The small molecule below binds the protein below.
Small molecule (SMILES): CC(=O)N[C@H]1[C@H](O[C@H]2[C@H](O)[C@@H](NC(C)=O)CO[C@@H]2CO)O[C@H](CO)[C@@H](O)[C@@H]1O

Binding-site contacts:
Ligand atom O5 contacts residue TYR545 of chain 1.A at 3.1 Å.
Ligand atom C1 contacts residue ASN562 of chain 1.A at 1.4 Å.
Ligand atom O7 contacts residue ASN562 of chain 1.A at 4.0 Å.
Ligand atom C2 contacts residue SER544 of chain 1.A at 4.4 Å.
Ligand atom O7 contacts residue LEU546 of chain 1.A at 3.9 Å.
Ligand atom C1 contacts residue SER544 of chain 1.A at 4.3 Å.
Ligand atom C7 contacts residue GLY547 of chain 1.A at 4.0 Å.
Ligand atom C5 contacts residue TYR545 of chain 1.A at 4.3 Å (hydrophobic).
Ligand atom O7 contacts residue TYR545 of chain 1.A at 3.0 Å (h-bond).
Ligand atom O6 contacts residue TYR545 of chain 1.A at 3.4 Å (h-bond).
Ligand atom C3 contacts residue SER544 of chain 1.A at 4.5 Å.
Ligand atom O7 contacts residue LEU551 of chain 1.A at 4.1 Å.
Ligand atom O5 contacts residue SER544 of chain 1.A at 4.2 Å.
Ligand atom C5 contacts residue SER544 of chain 1.A at 4.3 Å.
Ligand atom C6 contacts residue SER544 of chain 1.A at 4.2 Å.
Ligand atom C4 contacts residue SER544 of chain 1.A at 3.7 Å.
Ligand atom C7 contacts residue ASN562 of chain 1.A at 3.7 Å.
Ligand atom N2 contacts residue TYR545 of chain 1.A at 3.8 Å.
Ligand atom C3 contacts residue ASN562 of chain 1.A at 3.8 Å.
Ligand atom C4 contacts residue ASN562 of chain 1.A at 4.2 Å.
Ligand atom C7 contacts residue LEU551 of chain 1.A at 4.0 Å (hydrophobic).
Ligand atom C6 contacts residue TYR545 of chain 1.A at 4.2 Å (hydrophobic).
Ligand atom C7 contacts residue TYR545 of chain 1.A at 3.6 Å (hydrophobic).
Ligand atom C8 contacts residue GLN552 of chain 1.A at 4.4 Å.
Ligand atom C5 contacts residue ASN562 of chain 1.A at 3.7 Å.
Ligand atom O5 contacts residue ASN562 of chain 1.A at 2.4 Å (h-bond).
Ligand atom C2 contacts residue TYR545 of chain 1.A at 3.3 Å (hydrophobic).
Ligand atom C8 contacts residue LEU551 of chain 1.A at 3.8 Å (hydrophobic).
Ligand atom O7 contacts residue GLY547 of chain 1.A at 2.8 Å (h-bond).
Ligand atom C1 contacts residue TYR545 of chain 1.A at 3.6 Å (hydrophobic).
Ligand atom C2 contacts residue ASN562 of chain 1.A at 2.4 Å.
Ligand atom C8 contacts residue ASN562 of chain 1.A at 4.5 Å.
Ligand atom N2 contacts residue ASN562 of chain 1.A at 2.9 Å (h-bond).
Ligand atom C8 contacts residue PRO550 of chain 1.A at 3.9 Å (hydrophobic).
Ligand atom O6 contacts residue SER544 of chain 1.A at 3.0 Å (h-bond).

Sequence of chain 1.A:
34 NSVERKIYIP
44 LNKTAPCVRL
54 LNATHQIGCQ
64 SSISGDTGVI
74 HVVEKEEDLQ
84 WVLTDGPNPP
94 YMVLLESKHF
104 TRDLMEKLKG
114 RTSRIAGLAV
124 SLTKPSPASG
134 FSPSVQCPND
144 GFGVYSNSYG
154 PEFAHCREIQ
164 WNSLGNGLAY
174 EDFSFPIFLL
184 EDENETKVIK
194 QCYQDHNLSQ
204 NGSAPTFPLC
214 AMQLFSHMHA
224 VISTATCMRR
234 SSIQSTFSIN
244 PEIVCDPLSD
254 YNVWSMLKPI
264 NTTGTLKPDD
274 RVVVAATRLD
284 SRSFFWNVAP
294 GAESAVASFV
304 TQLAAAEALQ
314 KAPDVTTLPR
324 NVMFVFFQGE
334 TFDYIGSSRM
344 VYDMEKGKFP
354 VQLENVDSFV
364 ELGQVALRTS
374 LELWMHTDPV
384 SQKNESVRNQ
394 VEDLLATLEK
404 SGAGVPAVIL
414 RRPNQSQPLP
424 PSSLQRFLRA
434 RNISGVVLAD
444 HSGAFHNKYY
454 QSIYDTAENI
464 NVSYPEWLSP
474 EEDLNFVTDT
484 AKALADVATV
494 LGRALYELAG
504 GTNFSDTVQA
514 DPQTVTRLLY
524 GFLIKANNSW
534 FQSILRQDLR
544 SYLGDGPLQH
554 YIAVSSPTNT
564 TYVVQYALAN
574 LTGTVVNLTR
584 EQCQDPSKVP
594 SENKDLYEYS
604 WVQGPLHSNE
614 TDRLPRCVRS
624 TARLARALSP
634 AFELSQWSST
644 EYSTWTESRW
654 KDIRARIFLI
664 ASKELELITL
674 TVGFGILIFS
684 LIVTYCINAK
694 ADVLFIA